Sequence of chain 1.A:
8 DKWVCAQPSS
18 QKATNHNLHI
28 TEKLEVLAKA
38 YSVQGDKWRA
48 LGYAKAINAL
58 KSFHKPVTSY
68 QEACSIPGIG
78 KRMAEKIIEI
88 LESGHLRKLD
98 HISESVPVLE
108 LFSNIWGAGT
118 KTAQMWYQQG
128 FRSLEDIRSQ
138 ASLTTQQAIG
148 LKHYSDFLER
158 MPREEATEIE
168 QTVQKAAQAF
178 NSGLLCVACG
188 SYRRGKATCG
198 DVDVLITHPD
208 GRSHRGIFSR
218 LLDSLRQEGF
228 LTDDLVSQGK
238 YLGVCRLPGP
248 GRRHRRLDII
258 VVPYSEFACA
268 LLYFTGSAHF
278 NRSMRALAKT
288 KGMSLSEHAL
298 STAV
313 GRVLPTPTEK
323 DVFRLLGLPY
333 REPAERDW

Binding-site contacts:
Ligand atom N9 contacts residue ARG46 of chain 1.A at 3.6 Å.
Ligand atom OP1 contacts residue ARG79 of chain 1.A at 3.8 Å.
Ligand atom OP1 contacts residue MET80 of chain 1.A at 3.0 Å (h-bond).
Ligand atom N3 contacts residue TRP45 of chain 1.A at 3.2 Å (h-bond).
Ligand atom C1' contacts residue ARG46 of chain 1.A at 3.7 Å.
Ligand atom OP1 contacts residue ILE76 of chain 1.A at 3.7 Å.
Ligand atom O5' contacts residue ARG46 of chain 1.A at 3.7 Å.
Ligand atom C4 contacts residue ARG46 of chain 1.A at 3.8 Å.
Ligand atom N1 contacts residue TRP45 of chain 1.A at 3.6 Å.
Ligand atom O3' contacts residue GLY75 of chain 1.A at 3.0 Å.
Ligand atom OP1 contacts residue LYS83 of chain 1.A at 3.6 Å (salt-bridge).
Ligand atom O3' contacts residue ILE76 of chain 1.A at 3.5 Å (h-bond).
Ligand atom C8 contacts residue ARG46 of chain 1.A at 3.6 Å.
Ligand atom N3 contacts residue GLY49 of chain 1.A at 3.4 Å.
Ligand atom OP1 contacts residue TYR50 of chain 1.A at 2.8 Å (h-bond).
Ligand atom P contacts residue ARG46 of chain 1.A at 3.7 Å.
Ligand atom O5' contacts residue TYR50 of chain 1.A at 3.4 Å.
Ligand atom O3' contacts residue MET80 of chain 1.A at 3.6 Å.
Ligand atom OP2 contacts residue ARG46 of chain 1.A at 2.6 Å (salt-bridge).
Ligand atom C2 contacts residue TRP45 of chain 1.A at 3.2 Å (hydrophobic).
Ligand atom P contacts residue TYR50 of chain 1.A at 3.7 Å.
Ligand atom OP1 contacts residue GLY75 of chain 1.A at 2.6 Å (h-bond).
Ligand atom C4' contacts residue GLY75 of chain 1.A at 3.2 Å.
Ligand atom OP1 contacts residue TYR38 of chain 1.A at 2.8 Å (h-bond).
Ligand atom C5' contacts residue GLY75 of chain 1.A at 3.2 Å.
Ligand atom OP1 contacts residue GLY77 of chain 1.A at 2.8 Å (h-bond).
Ligand atom O4' contacts residue ARG46 of chain 1.A at 3.4 Å.
Ligand atom C5' contacts residue GLY77 of chain 1.A at 3.8 Å.
Ligand atom OP1 contacts residue ILE73 of chain 1.A at 3.7 Å.
Ligand atom P contacts residue GLY75 of chain 1.A at 3.5 Å.
Ligand atom OP3 contacts residue LYS83 of chain 1.A at 2.5 Å (salt-bridge).
Ligand atom C3' contacts residue GLY75 of chain 1.A at 3.8 Å.
Ligand atom O4' contacts residue TYR50 of chain 1.A at 3.6 Å.
Ligand atom P contacts residue LYS83 of chain 1.A at 3.5 Å.
Ligand atom O6 contacts residue TRP45 of chain 1.A at 3.7 Å.
Ligand atom OP2 contacts residue ARG79 of chain 1.A at 3.8 Å.
Ligand atom C4 contacts residue TRP45 of chain 1.A at 3.5 Å (hydrophobic).
Ligand atom OP1 contacts residue PRO74 of chain 1.A at 3.4 Å.
Ligand atom O5' contacts residue LYS83 of chain 1.A at 3.8 Å.
Ligand atom N2 contacts residue TRP45 of chain 1.A at 3.7 Å.

A small-molecule ligand and the protein it binds are described below.
Small molecule (SMILES): Nc1ccn([C@H]2C[C@H](O[P](=O)(O)OC[C@H]3O[C@@H](n4cnc5c(=O)nc(N)[nH]c54)C[C@@H]3O)[C@@H](CO[P](=O)(O)O[C@H]3C[C@H](n4ccc(N)nc4=O)O[C@@H]3CO[P](=O)(O)O[C@H]3C[C@H](n4cnc5c(=O)nc(N)[nH]c54)O[C@@H]3COP(=O)(O)O)O2)c(=O)n1